Binding-site contacts:
Ligand atom C11 contacts residue THR167 of chain 1.A at 3.8 Å.
Ligand atom C17 contacts residue LEU154 of chain 1.A at 4.0 Å (hydrophobic).
Ligand atom C1 contacts residue LEU33 of chain 1.A at 4.0 Å (hydrophobic).
Ligand atom C12 contacts residue LYS54 of chain 1.A at 4.1 Å.
Ligand atom C15 contacts residue LEU102 of chain 1.A at 3.8 Å (hydrophobic).
Ligand atom O2 contacts residue ASP168 of chain 1.A at 3.2 Å.
Ligand atom C10 contacts residue VAL39 of chain 1.A at 4.0 Å (hydrophobic).
Ligand atom C15 contacts residue VAL79 of chain 1.A at 4.0 Å (hydrophobic).
Ligand atom C5 contacts residue LYS54 of chain 1.A at 3.5 Å.
Ligand atom O2 contacts residue LYS54 of chain 1.A at 3.0 Å (salt-bridge).
Ligand atom C1 contacts residue GLU151 of chain 1.A at 3.6 Å.
Ligand atom C7 contacts residue GLY37 of chain 1.A at 3.7 Å.
Ligand atom C8 contacts residue VAL39 of chain 1.A at 3.8 Å (hydrophobic).
Ligand atom C7 contacts residue GLY34 of chain 1.A at 3.7 Å.
Ligand atom C2 contacts residue ASP168 of chain 1.A at 3.8 Å.
Ligand atom C5 contacts residue ASN36 of chain 1.A at 3.5 Å.
Ligand atom C4 contacts residue LYS54 of chain 1.A at 3.9 Å.
Ligand atom C2 contacts residue ASN152 of chain 1.A at 4.0 Å.
Ligand atom C6 contacts residue LYS54 of chain 1.A at 4.0 Å.
Ligand atom N3 contacts residue GLU100 of chain 1.A at 3.4 Å (salt-bridge).
Ligand atom C7 contacts residue LEU33 of chain 1.A at 3.7 Å (hydrophobic).
Ligand atom C6 contacts residue ASN36 of chain 1.A at 3.8 Å.
Ligand atom C7 contacts residue VAL39 of chain 1.A at 3.9 Å (hydrophobic).
Ligand atom C16 contacts residue ALA52 of chain 1.A at 3.9 Å (hydrophobic).
Ligand atom C12 contacts residue ASP168 of chain 1.A at 4.0 Å.
Ligand atom C8 contacts residue LEU33 of chain 1.A at 3.7 Å (hydrophobic).
Ligand atom O1 contacts residue THR167 of chain 1.A at 3.8 Å.
Ligand atom C1 contacts residue ASN152 of chain 1.A at 3.8 Å.
Ligand atom N3 contacts residue LEU102 of chain 1.A at 2.9 Å (h-bond).
Ligand atom C4 contacts residue ASP168 of chain 1.A at 3.5 Å.
Ligand atom C6 contacts residue GLY37 of chain 1.A at 3.9 Å.
Ligand atom C16 contacts residue LEU102 of chain 1.A at 3.5 Å (hydrophobic).
Ligand atom N2 contacts residue LEU154 of chain 1.A at 3.9 Å.
Ligand atom C15 contacts residue ALA52 of chain 1.A at 3.8 Å (hydrophobic).
Ligand atom C13 contacts residue LEU154 of chain 1.A at 3.8 Å (hydrophobic).
Ligand atom C14 contacts residue THR167 of chain 1.A at 4.0 Å.
Ligand atom C15 contacts residue GLU100 of chain 1.A at 3.5 Å.
Ligand atom N3 contacts residue CYS101 of chain 1.A at 3.8 Å.
Ligand atom N3 contacts residue ALA52 of chain 1.A at 3.5 Å.
Ligand atom O1 contacts residue MET99 of chain 1.A at 3.3 Å.

Sequence of chain 1.A:
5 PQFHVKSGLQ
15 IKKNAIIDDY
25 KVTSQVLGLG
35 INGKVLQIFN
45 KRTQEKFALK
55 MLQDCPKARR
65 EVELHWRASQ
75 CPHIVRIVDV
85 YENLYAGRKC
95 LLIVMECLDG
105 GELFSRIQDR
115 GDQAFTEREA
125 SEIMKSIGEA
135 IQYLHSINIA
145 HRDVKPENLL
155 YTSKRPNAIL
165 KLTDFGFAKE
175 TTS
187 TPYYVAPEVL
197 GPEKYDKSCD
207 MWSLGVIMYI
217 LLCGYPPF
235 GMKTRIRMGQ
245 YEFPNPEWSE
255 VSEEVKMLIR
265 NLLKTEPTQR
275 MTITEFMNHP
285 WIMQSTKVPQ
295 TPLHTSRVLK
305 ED

This protein binds this small molecule.
Small molecule (SMILES): C[C@@H](Nc1c(Nc2ccncc2)c(=O)c1=O)c1ccccc1